The small molecule below binds the protein below.
Small molecule (SMILES): CC(=O)N[C@@H]1[C@@H](O)[C@H](O)[C@@H](CO)O[C@H]1O

Sequence of chain 1.D:
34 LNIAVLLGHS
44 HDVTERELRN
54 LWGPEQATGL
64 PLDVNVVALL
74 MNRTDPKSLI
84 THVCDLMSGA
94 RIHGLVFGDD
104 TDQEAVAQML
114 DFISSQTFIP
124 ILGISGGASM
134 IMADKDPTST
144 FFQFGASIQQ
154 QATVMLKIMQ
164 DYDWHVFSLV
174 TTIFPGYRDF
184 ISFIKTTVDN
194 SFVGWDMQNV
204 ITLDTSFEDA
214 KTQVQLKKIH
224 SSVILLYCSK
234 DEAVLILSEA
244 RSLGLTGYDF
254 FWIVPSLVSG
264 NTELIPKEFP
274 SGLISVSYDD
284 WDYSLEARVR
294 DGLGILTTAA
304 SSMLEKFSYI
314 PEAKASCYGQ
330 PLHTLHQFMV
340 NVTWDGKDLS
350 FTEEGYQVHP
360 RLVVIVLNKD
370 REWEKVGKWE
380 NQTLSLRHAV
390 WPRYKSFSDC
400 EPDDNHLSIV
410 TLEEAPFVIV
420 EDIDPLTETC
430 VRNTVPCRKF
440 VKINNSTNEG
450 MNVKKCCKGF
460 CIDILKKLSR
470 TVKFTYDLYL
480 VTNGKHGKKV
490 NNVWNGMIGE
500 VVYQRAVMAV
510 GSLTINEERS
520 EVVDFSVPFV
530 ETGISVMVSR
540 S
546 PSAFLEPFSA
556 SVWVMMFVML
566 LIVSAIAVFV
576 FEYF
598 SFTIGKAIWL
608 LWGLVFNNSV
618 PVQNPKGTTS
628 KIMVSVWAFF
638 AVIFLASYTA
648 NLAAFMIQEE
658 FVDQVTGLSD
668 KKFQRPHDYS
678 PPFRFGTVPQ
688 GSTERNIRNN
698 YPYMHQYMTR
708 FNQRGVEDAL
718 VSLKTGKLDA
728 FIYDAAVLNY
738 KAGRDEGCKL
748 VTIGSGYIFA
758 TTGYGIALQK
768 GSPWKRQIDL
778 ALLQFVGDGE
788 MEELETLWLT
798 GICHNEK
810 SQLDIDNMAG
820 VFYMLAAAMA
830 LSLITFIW

Binding-site contacts:
Ligand atom C7 contacts residue ASN444 of chain 1.D at 3.4 Å.
Ligand atom C3 contacts residue ASN444 of chain 1.D at 3.8 Å.
Ligand atom O7 contacts residue ILE442 of chain 1.D at 3.0 Å (h-bond).
Ligand atom C8 contacts residue ILE442 of chain 1.D at 3.8 Å (hydrophobic).
Ligand atom C4 contacts residue ASN444 of chain 1.D at 4.2 Å.
Ligand atom C1 contacts residue ASN444 of chain 1.D at 1.4 Å.
Ligand atom C5 contacts residue ASN444 of chain 1.D at 3.7 Å.
Ligand atom C2 contacts residue ASN444 of chain 1.D at 2.5 Å.
Ligand atom O7 contacts residue ASN443 of chain 1.D at 3.3 Å.
Ligand atom C7 contacts residue ILE442 of chain 1.D at 3.5 Å (hydrophobic).
Ligand atom C7 contacts residue ASN443 of chain 1.D at 4.3 Å.
Ligand atom C8 contacts residue ASN444 of chain 1.D at 4.3 Å.
Ligand atom O7 contacts residue ASN444 of chain 1.D at 3.0 Å (h-bond).
Ligand atom O5 contacts residue ASN444 of chain 1.D at 2.3 Å (h-bond).
Ligand atom N2 contacts residue ASN444 of chain 1.D at 3.0 Å (h-bond).
Ligand atom N2 contacts residue ILE442 of chain 1.D at 4.3 Å.